Binding-site contacts:
Ligand atom O5 contacts residue ALA83 of chain 1.A at 4.4 Å.
Ligand atom C5 contacts residue ASN118 of chain 1.A at 3.7 Å.
Ligand atom C5 contacts residue ALA121 of chain 1.A at 4.2 Å (hydrophobic).
Ligand atom O6 contacts residue ALA83 of chain 1.A at 3.3 Å (h-bond).
Ligand atom C1 contacts residue HIS81 of chain 1.A at 4.0 Å.
Ligand atom O7 contacts residue HIS81 of chain 1.A at 3.9 Å.
Ligand atom O5 contacts residue ALA121 of chain 1.A at 3.4 Å.
Ligand atom C2 contacts residue HIS81 of chain 1.A at 4.4 Å.
Ligand atom C1 contacts residue SER120 of chain 1.A at 4.3 Å.
Ligand atom C8 contacts residue ALA83 of chain 1.A at 4.5 Å (hydrophobic).
Ligand atom O5 contacts residue SER120 of chain 1.A at 4.4 Å.
Ligand atom C6 contacts residue ALA83 of chain 1.A at 4.0 Å (hydrophobic).
Ligand atom O5 contacts residue ASN118 of chain 1.A at 2.4 Å (h-bond).
Ligand atom C6 contacts residue ALA124 of chain 1.A at 4.1 Å (hydrophobic).
Ligand atom C8 contacts residue ASN118 of chain 1.A at 4.5 Å.
Ligand atom C6 contacts residue ALA121 of chain 1.A at 3.9 Å (hydrophobic).
Ligand atom O5 contacts residue HIS81 of chain 1.A at 4.2 Å.
Ligand atom C8 contacts residue ALA124 of chain 1.A at 3.7 Å (hydrophobic).
Ligand atom C1 contacts residue ASN118 of chain 1.A at 1.4 Å.
Ligand atom C3 contacts residue ASN118 of chain 1.A at 3.8 Å.
Ligand atom N2 contacts residue ASN118 of chain 1.A at 2.8 Å (h-bond).
Ligand atom C4 contacts residue ASN118 of chain 1.A at 4.2 Å.
Ligand atom O6 contacts residue ASP82 of chain 1.A at 4.0 Å.
Ligand atom O7 contacts residue ASN118 of chain 1.A at 3.6 Å (h-bond).
Ligand atom C2 contacts residue ASN118 of chain 1.A at 2.4 Å.
Ligand atom O5 contacts residue ASP82 of chain 1.A at 4.0 Å.
Ligand atom C7 contacts residue ASN118 of chain 1.A at 3.4 Å.
Ligand atom C1 contacts residue ALA121 of chain 1.A at 4.2 Å (hydrophobic).

This small molecule binds to this protein.
Small molecule (SMILES): CC(=O)N[C@H]1[C@H](O[C@H]2[C@H](O)[C@@H](NC(C)=O)CO[C@@H]2CO)O[C@H](CO)[C@@H](O)[C@@H]1O

Sequence of chain 1.A:
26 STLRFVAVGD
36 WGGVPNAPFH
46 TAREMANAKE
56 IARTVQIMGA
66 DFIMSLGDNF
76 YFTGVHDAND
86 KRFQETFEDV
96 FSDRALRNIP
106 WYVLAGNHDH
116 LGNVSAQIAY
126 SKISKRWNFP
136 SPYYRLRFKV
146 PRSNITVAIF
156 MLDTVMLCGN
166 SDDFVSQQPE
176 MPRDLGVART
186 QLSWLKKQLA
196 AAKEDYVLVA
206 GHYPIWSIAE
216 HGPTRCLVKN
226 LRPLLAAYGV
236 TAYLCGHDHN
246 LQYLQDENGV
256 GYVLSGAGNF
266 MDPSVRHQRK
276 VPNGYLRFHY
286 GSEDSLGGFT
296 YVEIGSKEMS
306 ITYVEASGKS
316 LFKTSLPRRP